Sequence of chain 2.A:
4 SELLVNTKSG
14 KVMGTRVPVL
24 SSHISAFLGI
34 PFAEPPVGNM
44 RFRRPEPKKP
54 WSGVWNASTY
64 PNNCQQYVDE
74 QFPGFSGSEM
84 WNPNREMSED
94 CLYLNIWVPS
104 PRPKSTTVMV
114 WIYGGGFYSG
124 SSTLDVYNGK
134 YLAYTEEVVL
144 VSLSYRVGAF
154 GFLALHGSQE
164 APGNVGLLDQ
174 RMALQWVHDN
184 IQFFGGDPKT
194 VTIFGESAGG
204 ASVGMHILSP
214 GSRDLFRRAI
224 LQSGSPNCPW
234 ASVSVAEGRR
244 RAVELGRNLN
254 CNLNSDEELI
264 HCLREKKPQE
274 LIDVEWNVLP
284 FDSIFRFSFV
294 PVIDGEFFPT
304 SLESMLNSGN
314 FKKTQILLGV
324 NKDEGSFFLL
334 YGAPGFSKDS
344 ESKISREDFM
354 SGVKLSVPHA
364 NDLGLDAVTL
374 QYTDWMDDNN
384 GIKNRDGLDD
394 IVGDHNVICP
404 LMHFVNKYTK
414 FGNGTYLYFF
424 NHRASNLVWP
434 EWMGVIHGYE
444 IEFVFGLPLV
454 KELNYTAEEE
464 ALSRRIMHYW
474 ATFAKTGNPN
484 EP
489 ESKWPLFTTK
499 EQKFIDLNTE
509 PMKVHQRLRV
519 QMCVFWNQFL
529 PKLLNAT

A protein and the small-molecule ligand that binds it are described below.
Small molecule (SMILES): COc1ccc2c3c1O[C@H]1C[C@@H](O)C=C[C@@]31CC[N+](CCCCCCCCN1C(=O)c3ccccc3C1=O)=C2

Binding-site contacts:
Ligand atom O3 contacts residue GLY118 of chain 2.A at 3.4 Å (h-bond).
Ligand atom C3 contacts residue TRP84 of chain 2.A at 3.6 Å (hydrophobic).
Ligand atom C18 contacts residue ASP72 of chain 2.A at 3.3 Å.
Ligand atom C2 contacts residue TRP84 of chain 2.A at 3.5 Å (hydrophobic).
Ligand atom O2 contacts residue HIS440 of chain 2.A at 3.5 Å (h-bond).
Ligand atom C31 contacts residue TRP279 of chain 2.A at 3.6 Å (hydrophobic).
Ligand atom C3 contacts residue GLU199 of chain 2.A at 3.3 Å.
Ligand atom C32 contacts residue TRP279 of chain 2.A at 3.5 Å (hydrophobic).
Ligand atom C19 contacts residue PHE330 of chain 2.A at 3.4 Å (hydrophobic).
Ligand atom C24 contacts residue TYR121 of chain 2.A at 3.7 Å (hydrophobic).
Ligand atom O1 contacts residue HIS440 of chain 2.A at 3.3 Å.
Ligand atom C27 contacts residue TRP279 of chain 2.A at 3.6 Å (hydrophobic).
Ligand atom C9 contacts residue TYR121 of chain 2.A at 3.3 Å (hydrophobic).
Ligand atom O32 contacts residue TRP279 of chain 2.A at 3.5 Å.
Ligand atom O2 contacts residue PHE331 of chain 2.A at 3.6 Å.
Ligand atom C30 contacts residue TRP279 of chain 2.A at 3.5 Å (hydrophobic).
Ligand atom N2 contacts residue TRP279 of chain 2.A at 3.5 Å.
Ligand atom O3 contacts residue GLU199 of chain 2.A at 2.7 Å (salt-bridge).
Ligand atom C8 contacts residue GLY119 of chain 2.A at 3.7 Å.
Ligand atom C26 contacts residue TRP279 of chain 2.A at 3.6 Å (hydrophobic).
Ligand atom C28 contacts residue TRP279 of chain 2.A at 3.5 Å (hydrophobic).
Ligand atom C20 contacts residue TYR334 of chain 2.A at 3.6 Å (hydrophobic).
Ligand atom C7 contacts residue GLY119 of chain 2.A at 3.7 Å.
Ligand atom O1 contacts residue SER200 of chain 2.A at 3.7 Å.
Ligand atom C7 contacts residue PHE331 of chain 2.A at 3.7 Å (hydrophobic).
Ligand atom C27 contacts residue TYR70 of chain 2.A at 3.4 Å (hydrophobic).
Ligand atom C11 contacts residue TRP84 of chain 2.A at 3.5 Å (hydrophobic).
Ligand atom C19 contacts residue TYR334 of chain 2.A at 3.7 Å (hydrophobic).
Ligand atom C29 contacts residue TRP279 of chain 2.A at 3.4 Å (hydrophobic).
Ligand atom C25 contacts residue TRP279 of chain 2.A at 3.6 Å (hydrophobic).
Ligand atom C8 contacts residue PHE290 of chain 2.A at 3.6 Å (hydrophobic).
Ligand atom C12 contacts residue PHE330 of chain 2.A at 3.6 Å (hydrophobic).
Ligand atom O2 contacts residue SER200 of chain 2.A at 2.8 Å (h-bond).
Ligand atom C16 contacts residue PHE288 of chain 2.A at 3.4 Å (hydrophobic).
Ligand atom C8 contacts residue PHE331 of chain 2.A at 3.6 Å (hydrophobic).
Ligand atom O3 contacts residue GLY117 of chain 2.A at 3.6 Å.
Ligand atom C16 contacts residue SER200 of chain 2.A at 3.5 Å.
Ligand atom C10 contacts residue TYR121 of chain 2.A at 3.3 Å (hydrophobic).
Ligand atom C16 contacts residue PHE290 of chain 2.A at 3.4 Å (hydrophobic).
Ligand atom C18 contacts residue TYR334 of chain 2.A at 3.6 Å (hydrophobic).